Sequence of chain 1.C:
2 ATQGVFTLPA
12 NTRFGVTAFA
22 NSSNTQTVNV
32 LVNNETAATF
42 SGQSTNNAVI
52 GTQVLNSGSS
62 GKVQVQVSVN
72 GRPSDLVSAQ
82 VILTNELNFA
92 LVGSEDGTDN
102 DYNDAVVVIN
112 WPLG

This small molecule binds to this protein.
Small molecule (SMILES): CO[C@H]1O[C@H](CO)[C@@H](O)[C@H](O)[C@@H]1O

Binding-site contacts:
Ligand atom C3 contacts residue ASP100 of chain 1.C at 3.2 Å.
Ligand atom O3 contacts residue ASP102 of chain 1.C at 3.0 Å (salt-bridge).
Ligand atom C5 contacts residue SER24 of chain 1.C at 4.0 Å.
Ligand atom C5 contacts residue ASP97 of chain 1.C at 4.0 Å.
Ligand atom O4 contacts residue ASP100 of chain 1.C at 3.5 Å (salt-bridge).
Ligand atom O5 contacts residue SER24 of chain 1.C at 3.0 Å (h-bond).
Ligand atom C5 contacts residue SER23 of chain 1.C at 3.9 Å.
Ligand atom C2 contacts residue CA1 of chain 1.M at 3.5 Å.
Ligand atom C6 contacts residue SER24 of chain 1.C at 3.6 Å.
Ligand atom C4 contacts residue ASP105 of chain 1.C at 3.3 Å.
Ligand atom O6 contacts residue SER24 of chain 1.C at 2.8 Å (h-bond).
Ligand atom O2 contacts residue ASN22 of chain 1.C at 3.1 Å (h-bond).
Ligand atom O3 contacts residue ASP105 of chain 1.C at 3.1 Å (salt-bridge).
Ligand atom O6 contacts residue ASN25 of chain 1.C at 3.2 Å (h-bond).
Ligand atom C2 contacts residue GLY115 of chain 1.D at 3.4 Å.
Ligand atom O4 contacts residue CA1 of chain 1.L at 2.7 Å.
Ligand atom C3 contacts residue ASP105 of chain 1.C at 3.7 Å.
Ligand atom C4 contacts residue ASP97 of chain 1.C at 3.4 Å.
Ligand atom O4 contacts residue GLU96 of chain 1.C at 3.5 Å (salt-bridge).
Ligand atom O4 contacts residue ASP105 of chain 1.C at 3.4 Å (salt-bridge).
Ligand atom O2 contacts residue CA1 of chain 1.M at 2.5 Å.
Ligand atom C4 contacts residue SER23 of chain 1.C at 3.9 Å.
Ligand atom O3 contacts residue ASP100 of chain 1.C at 2.6 Å (salt-bridge).
Ligand atom O4 contacts residue GLY98 of chain 1.C at 3.9 Å.
Ligand atom C4 contacts residue CA1 of chain 1.L at 3.4 Å.
Ligand atom O5 contacts residue SER23 of chain 1.C at 3.8 Å.
Ligand atom C6 contacts residue ASP97 of chain 1.C at 3.3 Å.
Ligand atom C6 contacts residue SER23 of chain 1.C at 3.4 Å.
Ligand atom C3 contacts residue CA1 of chain 1.M at 3.4 Å.
Ligand atom O4 contacts residue ASP97 of chain 1.C at 2.7 Å (salt-bridge).
Ligand atom O2 contacts residue GLY115 of chain 1.D at 2.5 Å (h-bond).
Ligand atom C7 contacts residue SER24 of chain 1.C at 4.0 Å.
Ligand atom C3 contacts residue CA1 of chain 1.L at 3.5 Å.
Ligand atom O3 contacts residue CA1 of chain 1.M at 2.5 Å.
Ligand atom C4 contacts residue CA1 of chain 1.M at 3.9 Å.
Ligand atom O3 contacts residue CA1 of chain 1.L at 2.5 Å.
Ligand atom C6 contacts residue ASN25 of chain 1.C at 3.2 Å.
Ligand atom C1 contacts residue SER24 of chain 1.C at 3.8 Å.
Ligand atom O2 contacts residue SER23 of chain 1.C at 3.3 Å.
Ligand atom O2 contacts residue ASP105 of chain 1.C at 3.7 Å.

Sequence of chain 1.D:
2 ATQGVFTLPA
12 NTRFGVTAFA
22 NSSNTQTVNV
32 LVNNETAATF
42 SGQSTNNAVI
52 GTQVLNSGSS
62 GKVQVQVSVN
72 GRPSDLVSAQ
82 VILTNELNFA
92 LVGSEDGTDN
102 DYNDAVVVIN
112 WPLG